Binding-site contacts:
Ligand atom C5 contacts residue SER89 of chain 43.B at 4.3 Å.
Ligand atom O6 contacts residue LEU151 of chain 43.B at 3.4 Å.
Ligand atom N2 contacts residue ASN87 of chain 43.B at 2.9 Å (h-bond).
Ligand atom C4 contacts residue LEU151 of chain 43.B at 4.4 Å (hydrophobic).
Ligand atom O5 contacts residue SER89 of chain 43.B at 4.1 Å.
Ligand atom O4 contacts residue LEU151 of chain 43.B at 3.7 Å.
Ligand atom C2 contacts residue ASN87 of chain 43.B at 2.4 Å.
Ligand atom O5 contacts residue ASN87 of chain 43.B at 2.3 Å (h-bond).
Ligand atom O7 contacts residue ASP85 of chain 43.B at 4.3 Å.
Ligand atom C7 contacts residue ASN87 of chain 43.B at 3.6 Å.
Ligand atom O5 contacts residue SER79 of chain 43.B at 4.4 Å.
Ligand atom C6 contacts residue LEU151 of chain 43.B at 3.8 Å (hydrophobic).
Ligand atom C5 contacts residue ASN87 of chain 43.B at 3.7 Å.
Ligand atom C1 contacts residue ASN87 of chain 43.B at 1.4 Å.
Ligand atom C1 contacts residue SER89 of chain 43.B at 4.5 Å.
Ligand atom C4 contacts residue ASN87 of chain 43.B at 4.2 Å.
Ligand atom O7 contacts residue ASN87 of chain 43.B at 3.9 Å.
Ligand atom C3 contacts residue ASN87 of chain 43.B at 3.7 Å.
Ligand atom C5 contacts residue LEU151 of chain 43.B at 4.1 Å (hydrophobic).

A small-molecule ligand and the protein it binds are described below.
Small molecule (SMILES): CC(=O)N[C@@H]1[C@@H](O)[C@H](O)[C@@H](CO)O[C@H]1O

Sequence of chain 43.B:
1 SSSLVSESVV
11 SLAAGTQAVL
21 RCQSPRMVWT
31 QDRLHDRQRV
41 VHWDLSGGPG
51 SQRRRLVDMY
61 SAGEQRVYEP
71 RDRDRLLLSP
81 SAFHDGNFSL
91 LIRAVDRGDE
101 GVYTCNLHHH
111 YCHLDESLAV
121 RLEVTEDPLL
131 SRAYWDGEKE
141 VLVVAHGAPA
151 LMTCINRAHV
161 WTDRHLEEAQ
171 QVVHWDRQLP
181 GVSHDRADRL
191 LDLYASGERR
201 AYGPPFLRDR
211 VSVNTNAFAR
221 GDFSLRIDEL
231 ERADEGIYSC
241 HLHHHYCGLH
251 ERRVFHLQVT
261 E